Sequence of chain 1.C:
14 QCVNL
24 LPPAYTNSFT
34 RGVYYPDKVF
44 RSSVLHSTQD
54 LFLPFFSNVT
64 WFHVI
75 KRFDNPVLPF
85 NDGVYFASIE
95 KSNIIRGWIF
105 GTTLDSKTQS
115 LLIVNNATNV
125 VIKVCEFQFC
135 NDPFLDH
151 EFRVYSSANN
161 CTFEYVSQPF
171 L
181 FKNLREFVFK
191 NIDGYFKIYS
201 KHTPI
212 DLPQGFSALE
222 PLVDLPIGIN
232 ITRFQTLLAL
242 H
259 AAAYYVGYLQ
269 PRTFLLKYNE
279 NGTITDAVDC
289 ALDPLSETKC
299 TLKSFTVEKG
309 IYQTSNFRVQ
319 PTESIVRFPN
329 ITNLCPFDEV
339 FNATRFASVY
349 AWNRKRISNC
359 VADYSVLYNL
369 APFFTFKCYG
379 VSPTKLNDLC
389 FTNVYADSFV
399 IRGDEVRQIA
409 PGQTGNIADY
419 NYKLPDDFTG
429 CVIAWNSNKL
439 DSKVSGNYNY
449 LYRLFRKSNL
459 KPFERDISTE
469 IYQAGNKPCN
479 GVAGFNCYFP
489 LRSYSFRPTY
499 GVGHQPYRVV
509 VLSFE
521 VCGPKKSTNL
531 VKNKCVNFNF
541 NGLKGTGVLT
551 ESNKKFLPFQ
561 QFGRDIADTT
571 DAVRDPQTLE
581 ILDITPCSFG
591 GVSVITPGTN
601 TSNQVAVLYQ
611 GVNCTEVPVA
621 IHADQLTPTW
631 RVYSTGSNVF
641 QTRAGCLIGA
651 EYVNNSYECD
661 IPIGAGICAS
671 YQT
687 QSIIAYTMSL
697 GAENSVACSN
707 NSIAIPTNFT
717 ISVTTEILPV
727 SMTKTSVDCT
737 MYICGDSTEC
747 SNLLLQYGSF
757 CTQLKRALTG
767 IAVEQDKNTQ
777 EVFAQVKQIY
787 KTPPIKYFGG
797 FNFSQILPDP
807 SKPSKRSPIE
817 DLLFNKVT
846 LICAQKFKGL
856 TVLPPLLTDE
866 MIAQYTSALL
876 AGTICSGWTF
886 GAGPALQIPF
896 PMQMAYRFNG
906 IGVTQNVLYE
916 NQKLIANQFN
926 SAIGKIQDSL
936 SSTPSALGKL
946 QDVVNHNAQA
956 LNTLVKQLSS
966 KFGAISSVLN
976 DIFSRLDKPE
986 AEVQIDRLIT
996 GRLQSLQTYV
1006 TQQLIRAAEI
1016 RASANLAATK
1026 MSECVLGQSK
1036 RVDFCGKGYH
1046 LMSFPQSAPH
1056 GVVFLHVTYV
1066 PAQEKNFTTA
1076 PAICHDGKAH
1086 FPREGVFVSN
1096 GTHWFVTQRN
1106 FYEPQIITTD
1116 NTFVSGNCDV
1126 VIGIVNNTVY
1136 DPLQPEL

The small molecule below binds the protein below.
Small molecule (SMILES): CC(=O)N[C@@H]1[C@@H](O)[C@H](O)[C@@H](CO)O[C@H]1O

Binding-site contacts:
Ligand atom O5 contacts residue ASN654 of chain 1.C at 2.4 Å (h-bond).
Ligand atom N2 contacts residue ASN654 of chain 1.C at 2.9 Å (h-bond).
Ligand atom C5 contacts residue ASN654 of chain 1.C at 3.7 Å.
Ligand atom C8 contacts residue VAL653 of chain 1.C at 4.0 Å (hydrophobic).
Ligand atom C7 contacts residue ASN654 of chain 1.C at 3.3 Å.
Ligand atom C8 contacts residue TYR652 of chain 1.C at 3.7 Å (hydrophobic).
Ligand atom C8 contacts residue ASN654 of chain 1.C at 4.3 Å.
Ligand atom O7 contacts residue ASN654 of chain 1.C at 3.2 Å (h-bond).
Ligand atom C3 contacts residue ASN654 of chain 1.C at 3.9 Å.
Ligand atom C1 contacts residue ASN654 of chain 1.C at 1.5 Å.
Ligand atom C4 contacts residue ASN654 of chain 1.C at 4.3 Å.
Ligand atom C2 contacts residue ASN654 of chain 1.C at 2.5 Å.